Binding-site contacts:
Ligand atom O6 contacts residue SER278 of chain 1.A at 4.1 Å.
Ligand atom C1 contacts residue ASN275 of chain 1.A at 1.3 Å.
Ligand atom C7 contacts residue ASN275 of chain 1.A at 3.3 Å.
Ligand atom O5 contacts residue ASN275 of chain 1.A at 2.4 Å (h-bond).
Ligand atom C2 contacts residue ASN275 of chain 1.A at 2.4 Å.
Ligand atom O6 contacts residue MET367 of chain 1.A at 3.6 Å.
Ligand atom C3 contacts residue ASN275 of chain 1.A at 3.6 Å.
Ligand atom C4 contacts residue GLN410 of chain 1.A at 4.3 Å.
Ligand atom O4 contacts residue GLN410 of chain 1.A at 3.5 Å (h-bond).
Ligand atom C8 contacts residue MET367 of chain 1.A at 4.5 Å (hydrophobic).
Ligand atom O7 contacts residue MET367 of chain 1.A at 4.4 Å.
Ligand atom C6 contacts residue MET367 of chain 1.A at 3.9 Å (hydrophobic).
Ligand atom C3 contacts residue GLN410 of chain 1.A at 3.4 Å.
Ligand atom C1 contacts residue GLN410 of chain 1.A at 4.3 Å.
Ligand atom O3 contacts residue GLN410 of chain 1.A at 3.6 Å.
Ligand atom C5 contacts residue MET367 of chain 1.A at 4.0 Å (hydrophobic).
Ligand atom O5 contacts residue SER278 of chain 1.A at 4.2 Å.
Ligand atom C2 contacts residue GLN410 of chain 1.A at 4.2 Å.
Ligand atom O7 contacts residue ASN275 of chain 1.A at 3.1 Å (h-bond).
Ligand atom C4 contacts residue ASN275 of chain 1.A at 4.1 Å.
Ligand atom N2 contacts residue GLN410 of chain 1.A at 4.0 Å.
Ligand atom O7 contacts residue ASP366 of chain 1.A at 4.2 Å.
Ligand atom O7 contacts residue VAL364 of chain 1.A at 3.8 Å.
Ligand atom C7 contacts residue GLN410 of chain 1.A at 4.1 Å.
Ligand atom C5 contacts residue ASN275 of chain 1.A at 3.6 Å.
Ligand atom C8 contacts residue GLN410 of chain 1.A at 2.8 Å.
Ligand atom C1 contacts residue SER278 of chain 1.A at 4.4 Å.
Ligand atom N2 contacts residue ASN275 of chain 1.A at 2.8 Å (h-bond).

Sequence of chain 1.A:
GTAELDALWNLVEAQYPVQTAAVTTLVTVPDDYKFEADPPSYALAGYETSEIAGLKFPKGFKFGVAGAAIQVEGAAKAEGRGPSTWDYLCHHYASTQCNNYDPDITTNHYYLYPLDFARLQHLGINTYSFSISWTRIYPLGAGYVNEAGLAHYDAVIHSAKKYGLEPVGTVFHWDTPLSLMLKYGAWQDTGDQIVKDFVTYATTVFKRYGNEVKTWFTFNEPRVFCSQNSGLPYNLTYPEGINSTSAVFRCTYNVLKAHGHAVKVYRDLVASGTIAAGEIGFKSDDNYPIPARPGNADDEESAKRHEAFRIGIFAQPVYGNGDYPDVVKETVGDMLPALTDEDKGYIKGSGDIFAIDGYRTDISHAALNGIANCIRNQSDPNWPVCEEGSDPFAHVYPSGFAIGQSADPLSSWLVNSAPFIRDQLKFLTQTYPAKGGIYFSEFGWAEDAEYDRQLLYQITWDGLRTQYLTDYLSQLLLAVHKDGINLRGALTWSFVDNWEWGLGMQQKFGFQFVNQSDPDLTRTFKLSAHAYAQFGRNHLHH

This protein binds this small molecule.
Small molecule (SMILES): CC(=O)N[C@H]1[C@H](O[C@H]2[C@H](O)[C@@H](NC(C)=O)CO[C@@H]2CO)O[C@H](CO)[C@@H](O)[C@@H]1O